A small-molecule ligand and the protein it binds are described below.
Small molecule (SMILES): OC[C@H]1O[C@@H](O)[C@H](O)[C@@H](O)[C@H]1O

Binding-site contacts:
Ligand atom O3 contacts residue GLU197 of chain 1.A at 2.7 Å (salt-bridge).
Ligand atom O2 contacts residue HIS244 of chain 1.A at 3.7 Å.
Ligand atom O2 contacts residue ASP301 of chain 1.A at 2.8 Å (salt-bridge).
Ligand atom C3 contacts residue CYS168 of chain 1.A at 4.2 Å (hydrophobic).
Ligand atom O3 contacts residue HIS244 of chain 1.A at 3.2 Å.
Ligand atom O6 contacts residue 4WS1 of chain 1.F at 3.5 Å (h-bond).
Ligand atom C3 contacts residue GLU197 of chain 1.A at 3.2 Å.
Ligand atom C4 contacts residue 4WS1 of chain 1.F at 4.2 Å.
Ligand atom O2 contacts residue 4WS1 of chain 1.F at 2.8 Å (h-bond).
Ligand atom O4 contacts residue GLN171 of chain 1.A at 3.2 Å (h-bond).
Ligand atom O5 contacts residue ASP448 of chain 1.A at 4.0 Å.
Ligand atom C5 contacts residue 4WS1 of chain 1.F at 3.6 Å.
Ligand atom C6 contacts residue ASP448 of chain 1.A at 4.1 Å.
Ligand atom C6 contacts residue GLN171 of chain 1.A at 3.9 Å.
Ligand atom O3 contacts residue ASN240 of chain 1.A at 3.0 Å (h-bond).
Ligand atom O6 contacts residue PRO447 of chain 1.A at 3.4 Å.
Ligand atom O2 contacts residue ASN240 of chain 1.A at 3.1 Å (h-bond).
Ligand atom C3 contacts residue 4WS1 of chain 1.F at 3.7 Å.
Ligand atom C1 contacts residue TRP446 of chain 1.A at 4.0 Å (hydrophobic).
Ligand atom C6 contacts residue PRO447 of chain 1.A at 4.2 Å (hydrophobic).
Ligand atom O4 contacts residue HIS244 of chain 1.A at 3.8 Å.
Ligand atom C2 contacts residue ASP301 of chain 1.A at 3.9 Å.
Ligand atom C1 contacts residue 4WS1 of chain 1.F at 1.4 Å.
Ligand atom C3 contacts residue HIS244 of chain 1.A at 4.2 Å.
Ligand atom C2 contacts residue HIS244 of chain 1.A at 3.7 Å.
Ligand atom C4 contacts residue CYS170 of chain 1.A at 4.0 Å (hydrophobic).
Ligand atom O5 contacts residue 4WS1 of chain 1.F at 2.4 Å (h-bond).
Ligand atom O2 contacts residue GLU197 of chain 1.A at 4.1 Å.
Ligand atom C6 contacts residue CYS170 of chain 1.A at 3.9 Å (hydrophobic).
Ligand atom C5 contacts residue CYS170 of chain 1.A at 3.9 Å (hydrophobic).
Ligand atom C4 contacts residue CYS168 of chain 1.A at 3.9 Å (hydrophobic).
Ligand atom O6 contacts residue LEU555 of chain 1.A at 4.0 Å.
Ligand atom C3 contacts residue ASN240 of chain 1.A at 4.0 Å.
Ligand atom O6 contacts residue ASP448 of chain 1.A at 2.9 Å (salt-bridge).
Ligand atom C6 contacts residue LEU555 of chain 1.A at 3.9 Å (hydrophobic).
Ligand atom C2 contacts residue ASN240 of chain 1.A at 3.9 Å.
Ligand atom C5 contacts residue CYS168 of chain 1.A at 3.8 Å (hydrophobic).
Ligand atom C4 contacts residue GLU197 of chain 1.A at 3.9 Å.
Ligand atom C4 contacts residue GLN171 of chain 1.A at 4.2 Å.
Ligand atom C2 contacts residue 4WS1 of chain 1.F at 2.4 Å.

Sequence of chain 1.A:
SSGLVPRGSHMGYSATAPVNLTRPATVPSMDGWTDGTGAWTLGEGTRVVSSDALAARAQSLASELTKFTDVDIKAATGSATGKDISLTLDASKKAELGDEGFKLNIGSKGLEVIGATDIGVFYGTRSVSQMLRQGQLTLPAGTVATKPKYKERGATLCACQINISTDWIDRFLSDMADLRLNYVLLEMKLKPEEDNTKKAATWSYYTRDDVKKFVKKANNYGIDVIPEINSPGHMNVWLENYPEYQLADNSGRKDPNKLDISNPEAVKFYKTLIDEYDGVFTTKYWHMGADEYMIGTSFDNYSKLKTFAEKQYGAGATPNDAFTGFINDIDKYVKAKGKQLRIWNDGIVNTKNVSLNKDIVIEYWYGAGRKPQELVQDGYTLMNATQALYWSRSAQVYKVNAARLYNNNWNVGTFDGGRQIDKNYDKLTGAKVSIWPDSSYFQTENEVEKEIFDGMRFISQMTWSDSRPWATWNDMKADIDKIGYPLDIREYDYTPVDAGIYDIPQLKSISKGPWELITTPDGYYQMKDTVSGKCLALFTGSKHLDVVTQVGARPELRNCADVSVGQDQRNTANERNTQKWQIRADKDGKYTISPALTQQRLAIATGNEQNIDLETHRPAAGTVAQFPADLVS